A small-molecule ligand and the protein it binds are described below.
Small molecule (SMILES): CC(=O)N[C@@H]1[C@@H](O)[C@H](O)[C@@H](CO)O[C@H]1O

Binding-site contacts:
Ligand atom N2 contacts residue ASN171 of chain 1.C at 3.8 Å.
Ligand atom C2 contacts residue LYS172 of chain 1.C at 4.3 Å.
Ligand atom C2 contacts residue ASN171 of chain 1.C at 2.7 Å.
Ligand atom O6 contacts residue ASN171 of chain 1.C at 4.2 Å.
Ligand atom C3 contacts residue ASN171 of chain 1.C at 3.6 Å.
Ligand atom O4 contacts residue GLU116 of chain 1.C at 4.3 Å.
Ligand atom C4 contacts residue ASN171 of chain 1.C at 3.5 Å.
Ligand atom C3 contacts residue LYS172 of chain 1.C at 4.0 Å.
Ligand atom C6 contacts residue ASN171 of chain 1.C at 3.1 Å.
Ligand atom O7 contacts residue ASN171 of chain 1.C at 3.5 Å (h-bond).
Ligand atom O3 contacts residue LYS172 of chain 1.C at 2.8 Å (salt-bridge).
Ligand atom O5 contacts residue ASN171 of chain 1.C at 2.5 Å (h-bond).
Ligand atom C7 contacts residue ASN171 of chain 1.C at 4.1 Å.
Ligand atom C1 contacts residue ASN171 of chain 1.C at 1.5 Å.
Ligand atom O3 contacts residue GLU116 of chain 1.C at 3.8 Å.
Ligand atom C5 contacts residue ASN171 of chain 1.C at 3.3 Å.
Ligand atom C4 contacts residue LYS172 of chain 1.C at 4.0 Å.
Ligand atom O4 contacts residue ASN171 of chain 1.C at 4.4 Å.
Ligand atom O4 contacts residue LYS172 of chain 1.C at 4.0 Å.

Sequence of chain 1.C:
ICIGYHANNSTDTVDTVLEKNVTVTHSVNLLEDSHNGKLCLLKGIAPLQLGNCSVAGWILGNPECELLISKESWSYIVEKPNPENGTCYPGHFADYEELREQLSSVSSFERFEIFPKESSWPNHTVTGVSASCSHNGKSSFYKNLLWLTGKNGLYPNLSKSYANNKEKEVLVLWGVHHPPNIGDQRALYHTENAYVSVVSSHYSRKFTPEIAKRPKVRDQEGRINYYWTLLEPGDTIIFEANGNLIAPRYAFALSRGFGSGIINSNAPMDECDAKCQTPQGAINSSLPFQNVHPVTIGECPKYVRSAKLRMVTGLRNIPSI